This protein binds this small molecule.
Small molecule (SMILES): O=C1CCc2cccc(c2)Oc2ccc(cc2)C[C@@H](C(=O)NCc2ccccc2F)NC(=O)[C@H](CC(=O)N2CCC[C@@H]2c2ccccc2)N1

Binding-site contacts:
Ligand atom O18 contacts residue SER27 of chain 1.N at 2.8 Å (h-bond).
Ligand atom O32 contacts residue THR21 of chain 1.N at 2.9 Å (h-bond).
Ligand atom O01 contacts residue GLN22 of chain 1.N at 3.1 Å.
Ligand atom N23 contacts residue CIT1 of chain 1.PA at 3.3 Å (h-bond).
Ligand atom C13 contacts residue TRP129 of chain 1.H at 3.4 Å (hydrophobic).
Ligand atom C26 contacts residue ALA49 of chain 1.N at 3.6 Å (hydrophobic).
Ligand atom C08 contacts residue ASP124 of chain 1.H at 3.3 Å.
Ligand atom C21 contacts residue GLY47 of chain 1.N at 3.5 Å.
Ligand atom C31 contacts residue ILE45 of chain 1.N at 3.6 Å (hydrophobic).
Ligand atom C13 contacts residue ALA49 of chain 1.N at 3.6 Å (hydrophobic).
Ligand atom C04 contacts residue THR21 of chain 1.N at 3.5 Å.
Ligand atom C02 contacts residue GLN22 of chain 1.N at 3.6 Å.
Ligand atom O18 contacts residue GLN22 of chain 1.N at 3.2 Å (h-bond).
Ligand atom C19 contacts residue THR21 of chain 1.N at 3.6 Å.
Ligand atom C12 contacts residue ASN130 of chain 1.H at 3.6 Å.
Ligand atom C22 contacts residue GLY47 of chain 1.N at 3.6 Å.
Ligand atom N20 contacts residue THR21 of chain 1.N at 2.8 Å (h-bond).
Ligand atom C14 contacts residue TRP129 of chain 1.H at 3.5 Å (hydrophobic).
Ligand atom F27 contacts residue VAL31 of chain 1.N at 3.6 Å.
Ligand atom F27 contacts residue ALA49 of chain 1.N at 3.3 Å.
Ligand atom C05 contacts residue ASP124 of chain 1.H at 3.5 Å.
Ligand atom O33 contacts residue ALA49 of chain 1.N at 2.9 Å (h-bond).
Ligand atom C30 contacts residue ILE45 of chain 1.N at 3.2 Å (hydrophobic).
Ligand atom C30 contacts residue ALA52 of chain 1.N at 3.5 Å (hydrophobic).
Ligand atom C14 contacts residue ALA49 of chain 1.N at 3.5 Å (hydrophobic).
Ligand atom C26 contacts residue VAL31 of chain 1.N at 3.6 Å (hydrophobic).
Ligand atom C41 contacts residue THR48 of chain 1.N at 3.4 Å.
Ligand atom N23 contacts residue GLY47 of chain 1.N at 2.9 Å (h-bond).
Ligand atom O32 contacts residue SER20 of chain 1.N at 3.5 Å.
Ligand atom C15 contacts residue GLY128 of chain 1.H at 3.6 Å.
Ligand atom C16 contacts residue SER122 of chain 1.H at 3.4 Å.
Ligand atom C22 contacts residue CIT1 of chain 1.PA at 3.6 Å.
Ligand atom C44 contacts residue CIT1 of chain 1.PA at 3.5 Å.
Ligand atom C06 contacts residue SER27 of chain 1.N at 3.5 Å.
Ligand atom C11 contacts residue SER20 of chain 1.N at 3.5 Å.
Ligand atom C24 contacts residue THR1 of chain 1.N at 3.2 Å.
Ligand atom C28 contacts residue VAL31 of chain 1.N at 3.4 Å (hydrophobic).
Ligand atom N03 contacts residue ASP124 of chain 1.H at 2.8 Å (salt-bridge).
Ligand atom C24 contacts residue CIT1 of chain 1.PA at 3.5 Å.
Ligand atom C10 contacts residue SER20 of chain 1.N at 3.3 Å.

Sequence of chain 1.H:
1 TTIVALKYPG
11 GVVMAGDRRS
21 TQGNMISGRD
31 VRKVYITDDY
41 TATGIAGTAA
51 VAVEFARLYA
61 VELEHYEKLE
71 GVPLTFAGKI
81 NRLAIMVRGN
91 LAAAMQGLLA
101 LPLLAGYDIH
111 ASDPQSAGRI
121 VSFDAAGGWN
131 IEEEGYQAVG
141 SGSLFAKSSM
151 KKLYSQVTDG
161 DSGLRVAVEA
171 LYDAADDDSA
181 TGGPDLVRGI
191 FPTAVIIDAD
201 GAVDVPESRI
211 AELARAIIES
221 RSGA

Sequence of chain 1.N:
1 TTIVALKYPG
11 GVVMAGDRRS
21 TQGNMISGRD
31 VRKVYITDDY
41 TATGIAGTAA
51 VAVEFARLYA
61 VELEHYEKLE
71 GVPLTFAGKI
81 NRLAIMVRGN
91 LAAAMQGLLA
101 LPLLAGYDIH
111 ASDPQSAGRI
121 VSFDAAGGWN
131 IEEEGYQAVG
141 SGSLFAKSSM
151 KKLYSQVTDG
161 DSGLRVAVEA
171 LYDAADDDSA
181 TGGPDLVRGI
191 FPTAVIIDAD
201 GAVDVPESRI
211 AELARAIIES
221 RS